Sequence of chain 3.A:
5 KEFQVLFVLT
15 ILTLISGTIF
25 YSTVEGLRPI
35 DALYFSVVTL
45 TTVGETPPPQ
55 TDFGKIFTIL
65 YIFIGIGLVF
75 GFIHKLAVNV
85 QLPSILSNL

Binding-site contacts:
Ligand atom O contacts residue ARG32 of chain 3.A at 3.4 Å.
Ligand atom OXT contacts residue ARG32 of chain 3.A at 3.5 Å.
Ligand atom N contacts residue ARG32 of chain 3.A at 3.8 Å.
Ligand atom C contacts residue ARG32 of chain 3.A at 3.6 Å.
Ligand atom CA contacts residue ARG32 of chain 3.A at 4.3 Å.

This small molecule binds to this protein.
Small molecule (SMILES): NCC(=O)O